Binding-site contacts:
Ligand atom C6 contacts residue GLY249 of chain 1.A at 4.2 Å.
Ligand atom C3 contacts residue LEU245 of chain 1.A at 3.8 Å (hydrophobic).
Ligand atom C10 contacts residue VAL248 of chain 1.A at 3.7 Å (hydrophobic).
Ligand atom O contacts residue LEU245 of chain 1.A at 3.8 Å.
Ligand atom C7 contacts residue HEM1 of chain 1.B at 4.5 Å.
Ligand atom C3 contacts residue TYR97 of chain 1.A at 3.8 Å (hydrophobic).
Ligand atom C6 contacts residue VAL248 of chain 1.A at 4.0 Å (hydrophobic).
Ligand atom C2 contacts residue LEU245 of chain 1.A at 3.8 Å (hydrophobic).
Ligand atom C8 contacts residue ASN298 of chain 1.A at 4.1 Å.
Ligand atom C7 contacts residue VAL296 of chain 1.A at 4.5 Å (hydrophobic).
Ligand atom C5 contacts residue HEM1 of chain 1.B at 3.6 Å.
Ligand atom C6 contacts residue THR253 of chain 1.A at 4.3 Å.
Ligand atom C10 contacts residue VAL397 of chain 1.A at 4.0 Å (hydrophobic).
Ligand atom C5 contacts residue LEU245 of chain 1.A at 4.0 Å (hydrophobic).
Ligand atom O contacts residue PHE88 of chain 1.A at 3.6 Å.
Ligand atom C9 contacts residue VAL397 of chain 1.A at 4.1 Å (hydrophobic).
Ligand atom C10 contacts residue PHE88 of chain 1.A at 4.1 Å (hydrophobic).
Ligand atom C2 contacts residue PHE88 of chain 1.A at 4.4 Å (hydrophobic).
Ligand atom C10 contacts residue THR186 of chain 1.A at 4.1 Å.
Ligand atom C2 contacts residue TYR97 of chain 1.A at 3.6 Å (hydrophobic).
Ligand atom C10 contacts residue ILE396 of chain 1.A at 4.3 Å (hydrophobic).
Ligand atom C9 contacts residue THR253 of chain 1.A at 4.1 Å.
Ligand atom C4 contacts residue HEM1 of chain 1.B at 3.5 Å.
Ligand atom C8 contacts residue VAL296 of chain 1.A at 3.7 Å (hydrophobic).
Ligand atom O contacts residue PHE99 of chain 1.A at 4.5 Å.
Ligand atom C8 contacts residue ILE396 of chain 1.A at 4.4 Å (hydrophobic).
Ligand atom C3 contacts residue HEM1 of chain 1.B at 4.2 Å.
Ligand atom C9 contacts residue VAL296 of chain 1.A at 3.9 Å (hydrophobic).
Ligand atom C3 contacts residue THR102 of chain 1.A at 4.0 Å.
Ligand atom C8 contacts residue HEM1 of chain 1.B at 4.2 Å.
Ligand atom C9 contacts residue HEM1 of chain 1.B at 4.0 Å.
Ligand atom O contacts residue TYR97 of chain 1.A at 2.7 Å (h-bond).
Ligand atom C6 contacts residue LEU245 of chain 1.A at 4.1 Å (hydrophobic).
Ligand atom C1 contacts residue VAL248 of chain 1.A at 4.3 Å (hydrophobic).

Sequence of chain 1.A:
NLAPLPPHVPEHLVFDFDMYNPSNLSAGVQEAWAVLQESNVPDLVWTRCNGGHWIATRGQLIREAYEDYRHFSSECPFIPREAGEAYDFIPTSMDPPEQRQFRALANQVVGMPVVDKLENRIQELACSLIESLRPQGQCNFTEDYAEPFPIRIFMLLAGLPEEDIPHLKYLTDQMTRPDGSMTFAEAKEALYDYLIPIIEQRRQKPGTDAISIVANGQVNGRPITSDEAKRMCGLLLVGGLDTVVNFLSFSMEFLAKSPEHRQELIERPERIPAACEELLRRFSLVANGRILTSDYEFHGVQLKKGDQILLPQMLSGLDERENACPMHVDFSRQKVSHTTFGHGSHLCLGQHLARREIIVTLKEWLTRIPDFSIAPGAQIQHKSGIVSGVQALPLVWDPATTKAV

A small-molecule ligand and the protein it binds are described below.
Small molecule (SMILES): CC1(C)[C@@H]2CC[C@@]1(C)C(=O)C2